A small-molecule ligand and the protein it binds are described below.
Small molecule (SMILES): CC(=O)N[C@@H]1[C@@H](O)[C@H](O)[C@@H](CO)O[C@H]1O

Sequence of chain 1.C:
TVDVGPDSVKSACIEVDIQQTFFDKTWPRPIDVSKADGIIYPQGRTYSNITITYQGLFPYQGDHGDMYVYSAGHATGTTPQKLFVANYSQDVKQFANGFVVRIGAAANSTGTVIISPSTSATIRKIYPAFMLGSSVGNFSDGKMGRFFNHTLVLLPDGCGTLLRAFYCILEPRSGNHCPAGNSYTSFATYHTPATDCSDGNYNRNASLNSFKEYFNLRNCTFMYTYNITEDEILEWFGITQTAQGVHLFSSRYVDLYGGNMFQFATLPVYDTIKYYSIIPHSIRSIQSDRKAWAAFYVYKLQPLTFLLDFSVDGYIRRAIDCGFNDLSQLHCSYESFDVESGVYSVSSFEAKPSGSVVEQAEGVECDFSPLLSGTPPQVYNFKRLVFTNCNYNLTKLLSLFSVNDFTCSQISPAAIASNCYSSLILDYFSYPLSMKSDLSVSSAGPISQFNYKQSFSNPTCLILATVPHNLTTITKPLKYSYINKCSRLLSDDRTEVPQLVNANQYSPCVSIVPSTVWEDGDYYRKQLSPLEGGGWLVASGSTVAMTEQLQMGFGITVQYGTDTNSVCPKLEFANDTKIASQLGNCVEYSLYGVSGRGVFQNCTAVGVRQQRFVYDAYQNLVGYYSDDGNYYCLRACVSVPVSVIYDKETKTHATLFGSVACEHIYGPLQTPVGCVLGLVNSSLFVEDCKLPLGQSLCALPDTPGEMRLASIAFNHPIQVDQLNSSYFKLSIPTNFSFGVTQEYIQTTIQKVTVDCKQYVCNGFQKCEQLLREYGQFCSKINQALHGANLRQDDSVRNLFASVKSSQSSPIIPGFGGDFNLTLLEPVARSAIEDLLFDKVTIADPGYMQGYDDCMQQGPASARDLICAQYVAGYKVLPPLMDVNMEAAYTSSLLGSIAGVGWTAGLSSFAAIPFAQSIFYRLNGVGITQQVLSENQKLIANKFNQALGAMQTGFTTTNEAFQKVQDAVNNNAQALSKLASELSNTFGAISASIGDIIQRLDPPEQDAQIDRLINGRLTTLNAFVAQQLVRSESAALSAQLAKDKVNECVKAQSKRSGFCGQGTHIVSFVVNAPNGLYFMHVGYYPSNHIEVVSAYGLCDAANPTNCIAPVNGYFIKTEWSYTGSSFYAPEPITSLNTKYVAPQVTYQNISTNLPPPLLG

Binding-site contacts:
Ligand atom O5 contacts residue GLN51 of chain 1.C at 3.6 Å.
Ligand atom C2 contacts residue ASN118 of chain 1.C at 2.5 Å.
Ligand atom C8 contacts residue GLN121 of chain 1.C at 3.8 Å.
Ligand atom C6 contacts residue ASP55 of chain 1.C at 3.5 Å.
Ligand atom O6 contacts residue GLN51 of chain 1.C at 3.6 Å.
Ligand atom C8 contacts residue ASN118 of chain 1.C at 4.4 Å.
Ligand atom C5 contacts residue ASN118 of chain 1.C at 3.7 Å.
Ligand atom C1 contacts residue ASN118 of chain 1.C at 1.4 Å.
Ligand atom C7 contacts residue ASN118 of chain 1.C at 3.3 Å.
Ligand atom O6 contacts residue ASP55 of chain 1.C at 3.0 Å (salt-bridge).
Ligand atom C6 contacts residue GLN51 of chain 1.C at 3.8 Å.
Ligand atom O5 contacts residue ASN118 of chain 1.C at 2.4 Å (h-bond).
Ligand atom O7 contacts residue ASN118 of chain 1.C at 3.3 Å (h-bond).
Ligand atom C3 contacts residue ASN118 of chain 1.C at 3.9 Å.
Ligand atom N2 contacts residue ASN118 of chain 1.C at 3.0 Å (h-bond).
Ligand atom C4 contacts residue ASN118 of chain 1.C at 4.4 Å.